A protein and the small-molecule ligand that binds it are described below.
Small molecule (SMILES): NC1=NC(=O)C2=N[C@H]3C(S)=C(S)[C@@H](CO[P](=O)(O)O[P](=O)(O)OC[C@H]4O[C@@H](n5cnc6c(=O)[nH]c(N)nc65)[C@H](O)[C@@H]4O)O[C@H]3NC2=N1

Binding-site contacts:
Ligand atom N2 contacts residue ASP553 of chain 1.A at 3.1 Å (salt-bridge).
Ligand atom O2A contacts residue ASN476 of chain 1.A at 2.6 Å (h-bond).
Ligand atom N19 contacts residue ASN779 of chain 1.A at 2.8 Å (h-bond).
Ligand atom O1B contacts residue TRP158 of chain 1.A at 3.2 Å.
Ligand atom O2B contacts residue SER692 of chain 1.A at 2.4 Å (h-bond).
Ligand atom O4' contacts residue GLY474 of chain 1.A at 3.1 Å.
Ligand atom N19 contacts residue GLY796 of chain 1.A at 2.9 Å (h-bond).
Ligand atom O6 contacts residue ARG523 of chain 1.A at 3.1 Å (salt-bridge).
Ligand atom N22 contacts residue HIS480 of chain 1.A at 3.1 Å (h-bond).
Ligand atom O17 contacts residue HIS685 of chain 1.A at 3.1 Å (h-bond).
Ligand atom S12 contacts residue HIS691 of chain 1.A at 3.4 Å (h-bond).
Ligand atom S12 contacts residue O1 of chain 1.F at 2.8 Å (h-bond).
Ligand atom S13 contacts residue HIS685 of chain 1.A at 3.4 Å.
Ligand atom S13 contacts residue SER189 of chain 1.A at 3.1 Å (h-bond).
Ligand atom O2' contacts residue ASP501 of chain 1.A at 3.0 Å (salt-bridge).
Ligand atom O1A contacts residue GLY157 of chain 1.A at 3.2 Å.
Ligand atom N20 contacts residue ASN779 of chain 1.A at 3.2 Å (h-bond).
Ligand atom N18 contacts residue ALA683 of chain 1.A at 3.0 Å (h-bond).
Ligand atom N7 contacts residue SER160 of chain 1.A at 2.9 Å (h-bond).
Ligand atom N2 contacts residue HIS500 of chain 1.A at 2.9 Å (h-bond).
Ligand atom O2A contacts residue HIS480 of chain 1.A at 2.6 Å (h-bond).
Ligand atom S12 contacts residue 6MO1 of chain 1.D at 2.4 Å.
Ligand atom O3A contacts residue HIS480 of chain 1.A at 3.1 Å.
Ligand atom S12 contacts residue O1 of chain 1.E at 1.7 Å (h-bond).
Ligand atom S13 contacts residue PGD1 of chain 1.C at 3.3 Å (h-bond).
Ligand atom O1A contacts residue TRP158 of chain 1.A at 2.7 Å (h-bond).
Ligand atom O2B contacts residue GLN693 of chain 1.A at 3.2 Å (h-bond).
Ligand atom O17 contacts residue ARG368 of chain 1.A at 2.9 Å (salt-bridge).
Ligand atom S13 contacts residue O1 of chain 1.E at 2.8 Å (h-bond).
Ligand atom C13 contacts residue O1 of chain 1.E at 3.0 Å.
Ligand atom O2B contacts residue HIS691 of chain 1.A at 3.3 Å.
Ligand atom S12 contacts residue TRP158 of chain 1.A at 3.3 Å (h-bond).
Ligand atom S13 contacts residue 6MO1 of chain 1.D at 2.6 Å.
Ligand atom N1 contacts residue ASP553 of chain 1.A at 2.8 Å (salt-bridge).
Ligand atom O17 contacts residue GLN797 of chain 1.A at 3.3 Å (h-bond).
Ligand atom C12 contacts residue O1 of chain 1.E at 2.8 Å.
Ligand atom O1B contacts residue GLN693 of chain 1.A at 2.7 Å (h-bond).
Ligand atom N15 contacts residue HIS685 of chain 1.A at 3.1 Å (h-bond).
Ligand atom O3' contacts residue ASP501 of chain 1.A at 2.9 Å (salt-bridge).
Ligand atom S12 contacts residue TYR156 of chain 1.A at 3.4 Å (h-bond).

Sequence of chain 1.A:
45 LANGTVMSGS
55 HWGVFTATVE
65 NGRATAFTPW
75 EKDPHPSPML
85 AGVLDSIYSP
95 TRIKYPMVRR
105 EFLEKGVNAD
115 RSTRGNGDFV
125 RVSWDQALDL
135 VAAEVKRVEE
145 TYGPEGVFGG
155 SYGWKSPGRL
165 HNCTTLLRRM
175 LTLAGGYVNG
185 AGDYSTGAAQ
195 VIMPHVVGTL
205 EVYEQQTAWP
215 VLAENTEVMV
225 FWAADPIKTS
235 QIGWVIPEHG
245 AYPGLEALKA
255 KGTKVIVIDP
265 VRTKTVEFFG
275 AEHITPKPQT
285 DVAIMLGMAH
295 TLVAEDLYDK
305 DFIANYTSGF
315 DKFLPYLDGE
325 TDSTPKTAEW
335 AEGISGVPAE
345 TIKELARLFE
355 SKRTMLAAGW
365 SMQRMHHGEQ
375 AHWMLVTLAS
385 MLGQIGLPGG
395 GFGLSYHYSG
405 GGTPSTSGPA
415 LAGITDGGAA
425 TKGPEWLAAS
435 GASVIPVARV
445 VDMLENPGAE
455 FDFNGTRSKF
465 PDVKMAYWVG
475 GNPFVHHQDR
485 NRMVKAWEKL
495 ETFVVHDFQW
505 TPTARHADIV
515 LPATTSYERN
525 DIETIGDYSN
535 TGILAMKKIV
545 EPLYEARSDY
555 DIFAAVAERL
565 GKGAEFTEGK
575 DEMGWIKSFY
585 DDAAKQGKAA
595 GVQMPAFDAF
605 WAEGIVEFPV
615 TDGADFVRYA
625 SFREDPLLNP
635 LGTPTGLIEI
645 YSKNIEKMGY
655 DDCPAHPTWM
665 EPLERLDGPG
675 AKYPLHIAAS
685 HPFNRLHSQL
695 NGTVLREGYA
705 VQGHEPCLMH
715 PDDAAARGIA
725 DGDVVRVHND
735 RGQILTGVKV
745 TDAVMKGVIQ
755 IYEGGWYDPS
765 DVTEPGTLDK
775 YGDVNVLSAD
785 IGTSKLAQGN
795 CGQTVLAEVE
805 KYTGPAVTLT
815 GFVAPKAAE